Sequence of chain 1.A:
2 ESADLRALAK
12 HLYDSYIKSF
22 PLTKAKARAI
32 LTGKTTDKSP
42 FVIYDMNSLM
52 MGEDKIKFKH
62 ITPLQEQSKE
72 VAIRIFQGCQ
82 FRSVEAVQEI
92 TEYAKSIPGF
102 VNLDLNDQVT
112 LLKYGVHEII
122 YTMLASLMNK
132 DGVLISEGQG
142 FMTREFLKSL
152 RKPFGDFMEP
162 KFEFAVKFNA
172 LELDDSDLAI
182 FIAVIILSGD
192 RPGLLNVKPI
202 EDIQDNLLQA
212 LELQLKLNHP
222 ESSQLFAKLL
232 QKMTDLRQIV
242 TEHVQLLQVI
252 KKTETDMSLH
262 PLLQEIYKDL

Binding-site contacts:
Ligand atom C2 contacts residue TYR268 of chain 1.A at 3.0 Å (hydrophobic).
Ligand atom C4 contacts residue HIS118 of chain 1.A at 3.8 Å.
Ligand atom C5 contacts residue PHE77 of chain 1.A at 3.5 Å (hydrophobic).
Ligand atom C1 contacts residue HIS244 of chain 1.A at 3.8 Å.
Ligand atom O contacts residue HIS244 of chain 1.A at 3.6 Å.
Ligand atom C4 contacts residue HIS244 of chain 1.A at 3.5 Å.
Ligand atom C3 contacts residue PHE158 of chain 1.A at 3.5 Å (hydrophobic).
Ligand atom C9 contacts residue SER84 of chain 1.A at 3.8 Å.
Ligand atom C23 contacts residue CYS80 of chain 1.A at 3.8 Å (hydrophobic).
Ligand atom C8 contacts residue CYS80 of chain 1.A at 3.7 Å (hydrophobic).
Ligand atom C16 contacts residue MET159 of chain 1.A at 3.5 Å (hydrophobic).
Ligand atom C20 contacts residue ILE136 of chain 1.A at 3.8 Å (hydrophobic).
Ligand atom C1 contacts residue TYR268 of chain 1.A at 3.5 Å (hydrophobic).
Ligand atom C5 contacts residue PHE158 of chain 1.A at 3.8 Å (hydrophobic).
Ligand atom C6 contacts residue PHE77 of chain 1.A at 3.3 Å (hydrophobic).
Ligand atom C18 contacts residue LEU125 of chain 1.A at 3.5 Å (hydrophobic).
Ligand atom C7 contacts residue LEU264 of chain 1.A at 3.7 Å (hydrophobic).
Ligand atom C4 contacts residue SER84 of chain 1.A at 3.6 Å.
Ligand atom N2 contacts residue LEU125 of chain 1.A at 3.4 Å.
Ligand atom C11 contacts residue MET159 of chain 1.A at 3.6 Å (hydrophobic).
Ligand atom F contacts residue GLY79 of chain 1.A at 3.2 Å.
Ligand atom C16 contacts residue CYS80 of chain 1.A at 3.7 Å (hydrophobic).
Ligand atom C12 contacts residue SER84 of chain 1.A at 3.3 Å.
Ligand atom F contacts residue CYS80 of chain 1.A at 3.5 Å.
Ligand atom C8 contacts residue ILE136 of chain 1.A at 3.8 Å (hydrophobic).
Ligand atom C18 contacts residue ARG83 of chain 1.A at 3.6 Å.
Ligand atom C9 contacts residue TYR122 of chain 1.A at 3.5 Å (hydrophobic).
Ligand atom C1 contacts residue SER84 of chain 1.A at 3.9 Å.
Ligand atom O contacts residue TYR122 of chain 1.A at 2.8 Å (h-bond).
Ligand atom C6 contacts residue GLN81 of chain 1.A at 3.7 Å.
Ligand atom N1 contacts residue SER84 of chain 1.A at 2.9 Å (h-bond).
Ligand atom C15 contacts residue CYS80 of chain 1.A at 3.6 Å (hydrophobic).
Ligand atom C22 contacts residue ILE136 of chain 1.A at 3.7 Å (hydrophobic).
Ligand atom C17 contacts residue ARG83 of chain 1.A at 3.4 Å.
Ligand atom C7 contacts residue LEU260 of chain 1.A at 3.7 Å (hydrophobic).
Ligand atom C19 contacts residue LEU125 of chain 1.A at 3.6 Å (hydrophobic).
Ligand atom CL contacts residue ILE76 of chain 1.A at 3.9 Å.
Ligand atom O contacts residue PHE158 of chain 1.A at 3.9 Å.
Ligand atom C4 contacts residue TYR268 of chain 1.A at 3.4 Å (hydrophobic).
Ligand atom C2 contacts residue LEU264 of chain 1.A at 3.8 Å (hydrophobic).

The small molecule below binds the protein below.
Small molecule (SMILES): O=C(NCc1ccccc1)c1ccc2c(ccn2Cc2ccc(Cl)c(F)c2)c1